Binding-site contacts:
Ligand atom O27 contacts residue THR1 of chain 1.H at 2.3 Å (h-bond).
Ligand atom C18 contacts residue GLY47 of chain 1.H at 3.5 Å.
Ligand atom N4 contacts residue CYS129 of chain 1.I at 3.9 Å.
Ligand atom O8 contacts residue ALA49 of chain 1.H at 3.0 Å (h-bond).
Ligand atom C24 contacts residue SER20 of chain 1.H at 3.8 Å.
Ligand atom N20 contacts residue GLY47 of chain 1.H at 2.8 Å (h-bond).
Ligand atom C24 contacts residue ALA49 of chain 1.H at 3.9 Å (hydrophobic).
Ligand atom C17 contacts residue GLY47 of chain 1.H at 3.6 Å.
Ligand atom O28 contacts residue THR1 of chain 1.H at 2.3 Å (h-bond).
Ligand atom C11 contacts residue THR21 of chain 1.H at 3.4 Å.
Ligand atom B26 contacts residue THR1 of chain 1.H at 1.4 Å.
Ligand atom C16 contacts residue THR48 of chain 1.H at 4.0 Å.
Ligand atom C22 contacts residue GLY47 of chain 1.H at 3.7 Å.
Ligand atom O28 contacts residue ALA46 of chain 1.H at 3.4 Å.
Ligand atom O19 contacts residue SER20 of chain 1.H at 3.4 Å.
Ligand atom C10 contacts residue GLY47 of chain 1.H at 3.3 Å.
Ligand atom C7 contacts residue ALA49 of chain 1.H at 3.9 Å (hydrophobic).
Ligand atom C6 contacts residue ASP125 of chain 1.I at 3.8 Å.
Ligand atom C6 contacts residue GLN22 of chain 1.H at 3.8 Å.
Ligand atom C25 contacts residue ALA49 of chain 1.H at 3.2 Å (hydrophobic).
Ligand atom C12 contacts residue THR21 of chain 1.H at 3.8 Å.
Ligand atom N4 contacts residue SER20 of chain 1.H at 3.6 Å (h-bond).
Ligand atom C25 contacts residue THR52 of chain 1.H at 3.8 Å.
Ligand atom C21 contacts residue THR1 of chain 1.H at 2.4 Å.
Ligand atom C3 contacts residue ALA49 of chain 1.H at 3.9 Å (hydrophobic).
Ligand atom C22 contacts residue THR1 of chain 1.H at 2.9 Å.
Ligand atom N9 contacts residue THR21 of chain 1.H at 3.2 Å (h-bond).
Ligand atom O28 contacts residue GLY47 of chain 1.H at 2.9 Å (h-bond).
Ligand atom O19 contacts residue THR21 of chain 1.H at 3.2 Å (h-bond).
Ligand atom C3 contacts residue SER20 of chain 1.H at 3.4 Å.
Ligand atom C10 contacts residue THR21 of chain 1.H at 3.8 Å.
Ligand atom O8 contacts residue THR48 of chain 1.H at 4.0 Å.
Ligand atom C13 contacts residue THR21 of chain 1.H at 3.3 Å.
Ligand atom C21 contacts residue GLY47 of chain 1.H at 3.8 Å.
Ligand atom C22 contacts residue ALA46 of chain 1.H at 3.8 Å (hydrophobic).
Ligand atom B26 contacts residue LYS33 of chain 1.H at 4.0 Å.
Ligand atom N20 contacts residue THR1 of chain 1.H at 3.7 Å.
Ligand atom C22 contacts residue GLY45 of chain 1.H at 4.0 Å.
Ligand atom C11 contacts residue GLY47 of chain 1.H at 3.9 Å.
Ligand atom C5 contacts residue ASP125 of chain 1.I at 4.0 Å.

Sequence of chain 1.I:
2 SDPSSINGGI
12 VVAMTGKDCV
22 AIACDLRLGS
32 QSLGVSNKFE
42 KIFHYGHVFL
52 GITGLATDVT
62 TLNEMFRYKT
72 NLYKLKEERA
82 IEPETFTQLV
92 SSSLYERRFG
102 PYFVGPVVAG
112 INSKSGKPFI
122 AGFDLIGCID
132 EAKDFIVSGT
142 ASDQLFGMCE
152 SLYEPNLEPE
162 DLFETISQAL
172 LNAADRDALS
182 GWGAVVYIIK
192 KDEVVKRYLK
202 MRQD

A protein and the small-molecule ligand that binds it are described below.
Small molecule (SMILES): CC(C)C[C@H](NC(=O)[C@H](Cc1ccccc1)NC(=O)c1cnccn1)B(O)O

Sequence of chain 1.H:
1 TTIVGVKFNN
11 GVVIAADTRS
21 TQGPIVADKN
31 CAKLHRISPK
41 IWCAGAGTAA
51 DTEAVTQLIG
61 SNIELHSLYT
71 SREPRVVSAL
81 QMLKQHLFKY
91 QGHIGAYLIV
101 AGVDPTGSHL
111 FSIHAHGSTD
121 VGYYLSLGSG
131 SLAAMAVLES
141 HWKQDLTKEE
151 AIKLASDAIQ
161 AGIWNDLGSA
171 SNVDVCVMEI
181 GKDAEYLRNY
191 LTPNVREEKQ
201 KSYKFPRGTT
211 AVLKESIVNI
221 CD